Sequence of chain 1.A:
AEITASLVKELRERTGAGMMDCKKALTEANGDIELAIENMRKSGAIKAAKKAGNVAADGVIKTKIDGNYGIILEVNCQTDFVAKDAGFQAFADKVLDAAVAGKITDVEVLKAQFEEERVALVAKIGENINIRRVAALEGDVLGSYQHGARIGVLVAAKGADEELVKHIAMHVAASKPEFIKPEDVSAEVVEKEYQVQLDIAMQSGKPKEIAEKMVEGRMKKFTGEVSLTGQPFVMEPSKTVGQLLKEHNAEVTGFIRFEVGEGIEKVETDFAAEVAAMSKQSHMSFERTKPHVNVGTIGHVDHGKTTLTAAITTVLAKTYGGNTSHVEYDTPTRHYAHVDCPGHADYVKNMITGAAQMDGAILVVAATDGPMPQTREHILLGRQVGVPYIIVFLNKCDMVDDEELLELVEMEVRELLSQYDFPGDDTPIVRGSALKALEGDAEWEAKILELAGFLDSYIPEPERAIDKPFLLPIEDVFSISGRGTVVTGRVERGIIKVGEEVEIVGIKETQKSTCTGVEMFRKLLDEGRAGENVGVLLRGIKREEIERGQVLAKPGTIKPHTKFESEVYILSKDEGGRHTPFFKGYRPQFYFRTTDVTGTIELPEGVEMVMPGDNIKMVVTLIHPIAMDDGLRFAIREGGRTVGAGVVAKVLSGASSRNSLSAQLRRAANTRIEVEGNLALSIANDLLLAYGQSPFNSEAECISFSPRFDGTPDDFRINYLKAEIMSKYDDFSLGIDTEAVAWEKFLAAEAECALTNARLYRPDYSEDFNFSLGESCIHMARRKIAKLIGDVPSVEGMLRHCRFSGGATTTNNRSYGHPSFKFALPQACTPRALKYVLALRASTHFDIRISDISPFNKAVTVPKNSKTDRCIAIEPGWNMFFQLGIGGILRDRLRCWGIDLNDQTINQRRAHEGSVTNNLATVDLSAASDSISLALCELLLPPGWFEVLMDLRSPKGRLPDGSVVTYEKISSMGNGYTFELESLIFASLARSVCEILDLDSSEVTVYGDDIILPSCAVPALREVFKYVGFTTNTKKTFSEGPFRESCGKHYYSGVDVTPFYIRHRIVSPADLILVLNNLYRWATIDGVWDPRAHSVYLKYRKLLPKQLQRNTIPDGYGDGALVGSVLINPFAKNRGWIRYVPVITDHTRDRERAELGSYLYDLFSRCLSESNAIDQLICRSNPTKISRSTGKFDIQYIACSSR

This protein binds this small molecule.
Small molecule (SMILES): Nc1nc2c(ncn2[C@@H]2O[C@H](CO[P](=O)(O)O[P](=O)(O)OP(=O)(O)O)C[C@H]2O)c(=O)[nH]1

Binding-site contacts:
Ligand atom PB contacts residue SER970 of chain 1.A at 3.7 Å.
Ligand atom PB contacts residue CA1 of chain 1.E at 3.5 Å.
Ligand atom O1G contacts residue SER970 of chain 1.A at 3.3 Å (h-bond).
Ligand atom PG contacts residue SER970 of chain 1.A at 2.9 Å.
Ligand atom O1G contacts residue CA1 of chain 1.E at 2.5 Å.
Ligand atom C2' contacts residue GLU1026 of chain 1.A at 3.4 Å.
Ligand atom C3' contacts residue GLU1026 of chain 1.A at 3.2 Å.
Ligand atom O2G contacts residue SER970 of chain 1.A at 2.5 Å (h-bond).
Ligand atom N2 contacts residue GLY1018 of chain 1.A at 3.6 Å (h-bond).
Ligand atom O1A contacts residue ASP1053 of chain 1.A at 3.8 Å.
Ligand atom O2B contacts residue SER970 of chain 1.A at 3.6 Å (h-bond).
Ligand atom N7 contacts residue C9 of chain 1.B at 3.5 Å.
Ligand atom O2A contacts residue ARG914 of chain 1.A at 3.0 Å (salt-bridge).
Ligand atom O1B contacts residue ARG914 of chain 1.A at 3.6 Å (salt-bridge).
Ligand atom O5' contacts residue C9 of chain 1.B at 3.7 Å.
Ligand atom C3' contacts residue SER973 of chain 1.A at 3.4 Å.
Ligand atom O2B contacts residue LEU969 of chain 1.A at 3.2 Å (h-bond).
Ligand atom O6 contacts residue ARG914 of chain 1.A at 3.6 Å.
Ligand atom O3A contacts residue ARG914 of chain 1.A at 3.1 Å (salt-bridge).
Ligand atom O4' contacts residue C9 of chain 1.B at 2.8 Å.
Ligand atom O1G contacts residue LEU969 of chain 1.A at 3.3 Å (h-bond).
Ligand atom O3B contacts residue SER970 of chain 1.A at 2.7 Å (h-bond).
Ligand atom O2B contacts residue CA1 of chain 1.E at 2.5 Å.
Ligand atom O2' contacts residue GLU1026 of chain 1.A at 2.8 Å (salt-bridge).
Ligand atom PG contacts residue CA1 of chain 1.E at 3.7 Å.
Ligand atom O2B contacts residue ALA972 of chain 1.A at 2.8 Å (h-bond).
Ligand atom O3G contacts residue LYS908 of chain 1.A at 2.5 Å (salt-bridge).
Ligand atom PA contacts residue CA1 of chain 1.E at 3.7 Å.
Ligand atom C4' contacts residue C9 of chain 1.B at 3.4 Å.
Ligand atom O1A contacts residue CA1 of chain 1.E at 2.5 Å.
Ligand atom O1A contacts residue ASP968 of chain 1.A at 3.7 Å.
Ligand atom O2B contacts residue ALA971 of chain 1.A at 3.6 Å.
Ligand atom O2' contacts residue SER973 of chain 1.A at 2.9 Å (h-bond).
Ligand atom O1G contacts residue ASP968 of chain 1.A at 3.3 Å (salt-bridge).
Ligand atom N7 contacts residue ARG914 of chain 1.A at 3.5 Å.
Ligand atom C2' contacts residue SER973 of chain 1.A at 3.5 Å.
Ligand atom C8 contacts residue C9 of chain 1.B at 3.6 Å.
Ligand atom O2B contacts residue ASP1053 of chain 1.A at 3.6 Å.
Ligand atom N9 contacts residue C9 of chain 1.B at 3.7 Å.
Ligand atom C8 contacts residue ARG914 of chain 1.A at 3.6 Å.